Sequence of chain 1.M:
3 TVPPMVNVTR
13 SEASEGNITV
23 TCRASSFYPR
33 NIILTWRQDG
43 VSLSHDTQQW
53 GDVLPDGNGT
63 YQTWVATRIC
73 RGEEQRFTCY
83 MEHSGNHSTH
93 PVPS

The protein below binds the small molecule below.
Small molecule (SMILES): CC(=O)N[C@@H]1[C@@H](O)[C@H](O)[C@@H](CO)O[C@H]1O

Binding-site contacts:
Ligand atom C3 contacts residue ASN19 of chain 1.M at 3.8 Å.
Ligand atom C7 contacts residue ASN19 of chain 1.M at 3.6 Å.
Ligand atom C5 contacts residue ASN19 of chain 1.M at 3.5 Å.
Ligand atom O6 contacts residue ARG56 of chain 1.N at 3.3 Å.
Ligand atom O7 contacts residue GLU17 of chain 1.M at 4.2 Å.
Ligand atom N2 contacts residue ASN19 of chain 1.M at 3.1 Å (h-bond).
Ligand atom C1 contacts residue ASN19 of chain 1.M at 1.4 Å.
Ligand atom C2 contacts residue ASN19 of chain 1.M at 2.5 Å.
Ligand atom O6 contacts residue ARG70 of chain 1.M at 3.0 Å (salt-bridge).
Ligand atom N2 contacts residue GLU17 of chain 1.M at 4.4 Å.
Ligand atom C6 contacts residue ASN19 of chain 1.M at 4.5 Å.
Ligand atom C6 contacts residue ARG56 of chain 1.N at 3.8 Å.
Ligand atom O7 contacts residue ASN19 of chain 1.M at 3.7 Å.
Ligand atom O5 contacts residue ASN19 of chain 1.M at 2.1 Å (h-bond).
Ligand atom C8 contacts residue GLU17 of chain 1.M at 3.6 Å.
Ligand atom C6 contacts residue ARG70 of chain 1.M at 3.8 Å.
Ligand atom C7 contacts residue GLU17 of chain 1.M at 4.0 Å.
Ligand atom O5 contacts residue ARG70 of chain 1.M at 4.4 Å.
Ligand atom O4 contacts residue ARG56 of chain 1.N at 4.2 Å.
Ligand atom C4 contacts residue ASN19 of chain 1.M at 4.1 Å.

Sequence of chain 1.N:
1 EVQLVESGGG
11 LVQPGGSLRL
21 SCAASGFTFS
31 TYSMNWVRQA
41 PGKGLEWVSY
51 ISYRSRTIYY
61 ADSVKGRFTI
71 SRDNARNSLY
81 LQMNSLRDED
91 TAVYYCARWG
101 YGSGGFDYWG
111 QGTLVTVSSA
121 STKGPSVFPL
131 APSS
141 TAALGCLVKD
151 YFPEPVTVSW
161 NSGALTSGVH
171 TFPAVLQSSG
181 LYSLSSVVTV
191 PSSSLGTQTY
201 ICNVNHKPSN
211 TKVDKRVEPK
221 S